Binding-site contacts:
Ligand atom CB contacts residue GLU257 of chain 1.B at 3.6 Å.
Ligand atom O contacts residue MET95 of chain 1.B at 4.0 Å.
Ligand atom CB contacts residue GLU257 of chain 1.B at 3.9 Å.
Ligand atom CG contacts residue GLU257 of chain 1.B at 3.9 Å.
Ligand atom CA contacts residue GLU257 of chain 1.B at 3.7 Å.
Ligand atom C contacts residue GLU257 of chain 1.B at 3.8 Å.
Ligand atom CB contacts residue ILE103 of chain 1.B at 3.8 Å (hydrophobic).
Ligand atom CD2 contacts residue PHE94 of chain 1.B at 3.9 Å (hydrophobic).
Ligand atom CA contacts residue GLU257 of chain 1.B at 3.2 Å.
Ligand atom CD2 contacts residue ILE103 of chain 1.B at 3.9 Å (hydrophobic).
Ligand atom C contacts residue LYS89 of chain 1.B at 4.1 Å.
Ligand atom N contacts residue GLU257 of chain 1.B at 3.2 Å (salt-bridge).
Ligand atom ND1 contacts residue LYS107 of chain 1.B at 4.1 Å.
Ligand atom CD1 contacts residue LEU254 of chain 1.B at 3.9 Å (hydrophobic).
Ligand atom CD2 contacts residue GLU257 of chain 1.B at 3.1 Å.
Ligand atom CD2 contacts residue LEU258 of chain 1.B at 3.8 Å (hydrophobic).
Ligand atom CD1 contacts residue ILE103 of chain 1.B at 4.0 Å (hydrophobic).
Ligand atom CB contacts residue GLU257 of chain 1.B at 3.4 Å.
Ligand atom CD1 contacts residue LEU106 of chain 1.B at 4.2 Å (hydrophobic).
Ligand atom CB contacts residue GLN102 of chain 1.B at 3.8 Å.
Ligand atom C contacts residue GLU257 of chain 1.B at 3.2 Å.
Ligand atom C contacts residue GLU257 of chain 1.B at 3.9 Å.
Ligand atom CA contacts residue GLU257 of chain 1.B at 3.9 Å.
Ligand atom CG1 contacts residue GLU257 of chain 1.B at 3.3 Å.
Ligand atom O contacts residue GLU257 of chain 1.B at 3.4 Å (salt-bridge).
Ligand atom CA contacts residue LYS89 of chain 1.B at 4.1 Å.
Ligand atom CD2 contacts residue GLN102 of chain 1.B at 3.6 Å.
Ligand atom CG contacts residue GLN102 of chain 1.B at 3.9 Å.
Ligand atom CG contacts residue ILE103 of chain 1.B at 3.6 Å (hydrophobic).
Ligand atom CD2 contacts residue LEU254 of chain 1.B at 3.2 Å (hydrophobic).
Ligand atom CA contacts residue GLU257 of chain 1.B at 3.9 Å.
Ligand atom N contacts residue GLU257 of chain 1.B at 2.9 Å (salt-bridge).
Ligand atom N contacts residue GLU257 of chain 1.B at 3.0 Å (salt-bridge).
Ligand atom ND1 contacts residue ILE103 of chain 1.B at 3.9 Å.
Ligand atom CG2 contacts residue LEU254 of chain 1.B at 4.1 Å (hydrophobic).
Ligand atom CE1 contacts residue LYS107 of chain 1.B at 3.5 Å.
Ligand atom CD2 contacts residue LYS89 of chain 1.B at 4.0 Å.
Ligand atom CD1 contacts residue GLN102 of chain 1.B at 3.7 Å.
Ligand atom O contacts residue LYS89 of chain 1.B at 3.0 Å (salt-bridge).
Ligand atom CD2 contacts residue LEU106 of chain 1.B at 3.6 Å (hydrophobic).

This protein binds this small molecule.
Small molecule (SMILES): CCC[C@H](NC(=O)[C@@H](N)CC1=NC=NC1)C(=O)N[C@H](C(=O)N[C@@H](CC(C)C)C(=O)N[C@@H](Cc1cnc[nH]1)C(=O)N[C@@H](CCCN=C(N)N)C(=O)N[C@@H](CC(C)C)C(=O)N[C@@H](CC(C)C)C(=O)N[C@@H](C)C=O)[C@@H](C)CC

Sequence of chain 1.B:
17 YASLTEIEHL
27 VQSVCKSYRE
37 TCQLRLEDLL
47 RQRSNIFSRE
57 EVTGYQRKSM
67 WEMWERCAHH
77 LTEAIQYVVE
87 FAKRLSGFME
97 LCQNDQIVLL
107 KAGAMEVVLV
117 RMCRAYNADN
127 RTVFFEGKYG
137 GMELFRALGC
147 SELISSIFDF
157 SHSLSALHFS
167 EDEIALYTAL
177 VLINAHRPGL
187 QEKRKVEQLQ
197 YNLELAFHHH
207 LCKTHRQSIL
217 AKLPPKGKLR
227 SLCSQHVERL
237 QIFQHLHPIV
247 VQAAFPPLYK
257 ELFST